Sequence of chain 1.A:
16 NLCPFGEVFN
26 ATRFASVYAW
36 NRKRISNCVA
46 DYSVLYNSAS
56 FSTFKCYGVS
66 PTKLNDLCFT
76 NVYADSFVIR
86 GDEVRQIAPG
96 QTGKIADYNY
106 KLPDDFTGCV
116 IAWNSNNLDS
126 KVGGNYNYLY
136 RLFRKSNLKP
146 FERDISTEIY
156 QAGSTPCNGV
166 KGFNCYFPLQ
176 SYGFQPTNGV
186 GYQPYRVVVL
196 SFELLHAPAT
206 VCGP

Binding-site contacts:
Ligand atom C5 contacts residue ASN25 of chain 1.A at 3.8 Å.
Ligand atom C7 contacts residue ASN25 of chain 1.A at 3.8 Å.
Ligand atom C8 contacts residue LEU50 of chain 1.A at 4.5 Å (hydrophobic).
Ligand atom C1 contacts residue ASN25 of chain 1.A at 1.4 Å.
Ligand atom C8 contacts residue PHE24 of chain 1.A at 4.0 Å (hydrophobic).
Ligand atom C4 contacts residue ASN25 of chain 1.A at 4.3 Å.
Ligand atom O7 contacts residue GLY21 of chain 1.A at 3.8 Å.
Ligand atom C7 contacts residue GLY21 of chain 1.A at 3.7 Å.
Ligand atom C3 contacts residue ASN25 of chain 1.A at 3.8 Å.
Ligand atom N2 contacts residue ASN25 of chain 1.A at 2.9 Å (h-bond).
Ligand atom O7 contacts residue ASN25 of chain 1.A at 4.4 Å.
Ligand atom O5 contacts residue ASN25 of chain 1.A at 2.4 Å (h-bond).
Ligand atom C8 contacts residue PHE20 of chain 1.A at 3.5 Å (hydrophobic).
Ligand atom C2 contacts residue ASN25 of chain 1.A at 2.4 Å.
Ligand atom C8 contacts residue GLY21 of chain 1.A at 3.4 Å.

A protein and the small-molecule ligand that binds it are described below.
Small molecule (SMILES): CC(=O)N[C@@H]1[C@@H](O)[C@H](O)[C@@H](CO)O[C@H]1O